Sequence of chain 1.C:
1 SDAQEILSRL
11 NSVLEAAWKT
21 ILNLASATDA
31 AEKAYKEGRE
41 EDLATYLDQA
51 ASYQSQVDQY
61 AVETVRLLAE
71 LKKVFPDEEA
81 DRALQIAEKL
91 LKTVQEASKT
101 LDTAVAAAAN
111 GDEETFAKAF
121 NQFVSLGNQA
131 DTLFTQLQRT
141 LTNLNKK

The small molecule below binds the protein below.
Small molecule (SMILES): CNCc1ccc(-c2cc3cc(F)cc(C(N)=O)c3o2)cc1

Binding-site contacts:
Ligand atom C08 contacts residue ALA25 of chain 1.C at 3.9 Å (hydrophobic).
Ligand atom N19 contacts residue LEU24 of chain 1.C at 3.3 Å.
Ligand atom C12 contacts residue ILE21 of chain 1.C at 3.5 Å (hydrophobic).
Ligand atom C01 contacts residue ASP29 of chain 1.C at 3.8 Å.
Ligand atom C10 contacts residue GLY127 of chain 1.C at 3.7 Å.
Ligand atom C05 contacts residue ALA25 of chain 1.C at 3.8 Å (hydrophobic).
Ligand atom C18 contacts residue GLN54 of chain 1.C at 3.5 Å.
Ligand atom C14 contacts residue ALA130 of chain 1.C at 3.8 Å (hydrophobic).
Ligand atom C16 contacts residue ALA130 of chain 1.C at 3.4 Å (hydrophobic).
Ligand atom N19 contacts residue GLY127 of chain 1.C at 3.8 Å.
Ligand atom N19 contacts residue GLN54 of chain 1.C at 2.8 Å (h-bond).
Ligand atom N02 contacts residue ASP29 of chain 1.C at 3.2 Å (salt-bridge).
Ligand atom O20 contacts residue GLN54 of chain 1.C at 2.8 Å (h-bond).
Ligand atom C03 contacts residue ASP29 of chain 1.C at 3.1 Å.
Ligand atom O20 contacts residue VAL94 of chain 1.C at 3.1 Å.
Ligand atom C03 contacts residue ALA25 of chain 1.C at 3.7 Å (hydrophobic).
Ligand atom C12 contacts residue ASP131 of chain 1.C at 3.9 Å.
Ligand atom F15 contacts residue PHE134 of chain 1.C at 3.3 Å.
Ligand atom C13 contacts residue ASP131 of chain 1.C at 3.4 Å.
Ligand atom C04 contacts residue ALA25 of chain 1.C at 3.6 Å (hydrophobic).
Ligand atom C13 contacts residue ILE21 of chain 1.C at 3.6 Å (hydrophobic).
Ligand atom F15 contacts residue LEU90 of chain 1.C at 3.7 Å.
Ligand atom F15 contacts residue ILE21 of chain 1.C at 3.4 Å.
Ligand atom C17 contacts residue ALA130 of chain 1.C at 3.8 Å (hydrophobic).
Ligand atom C05 contacts residue THR28 of chain 1.C at 3.8 Å.
Ligand atom C11 contacts residue ILE21 of chain 1.C at 3.6 Å (hydrophobic).
Ligand atom C14 contacts residue ILE21 of chain 1.C at 3.6 Å (hydrophobic).
Ligand atom O20 contacts residue VAL57 of chain 1.C at 3.7 Å.
Ligand atom C16 contacts residue VAL94 of chain 1.C at 3.8 Å (hydrophobic).
Ligand atom C14 contacts residue ASP131 of chain 1.C at 3.9 Å.
Ligand atom C01 contacts residue GLU32 of chain 1.C at 3.5 Å.
Ligand atom C07 contacts residue ALA25 of chain 1.C at 3.5 Å (hydrophobic).
Ligand atom C11 contacts residue GLY127 of chain 1.C at 3.6 Å.
Ligand atom C21 contacts residue GLY127 of chain 1.C at 3.6 Å.
Ligand atom F15 contacts residue ALA130 of chain 1.C at 3.5 Å.
Ligand atom O22 contacts residue GLY127 of chain 1.C at 3.5 Å.
Ligand atom C01 contacts residue VAL124 of chain 1.C at 3.8 Å (hydrophobic).
Ligand atom C11 contacts residue ASP131 of chain 1.C at 3.7 Å.
Ligand atom C12 contacts residue GLY127 of chain 1.C at 3.5 Å.
Ligand atom C18 contacts residue LEU24 of chain 1.C at 3.7 Å (hydrophobic).